A protein and the small-molecule ligand that binds it are described below.
Small molecule (SMILES): CC(=O)N[C@H]1[C@H](O[C@H]2[C@H](O)[C@@H](NC(C)=O)CO[C@@H]2CO)O[C@H](CO)[C@@H](O)[C@@H]1O

Binding-site contacts:
Ligand atom C5 contacts residue ASN12 of chain 58.K at 4.2 Å.
Ligand atom C2 contacts residue ASN12 of chain 58.K at 3.3 Å.
Ligand atom C7 contacts residue ASN12 of chain 58.K at 3.9 Å.
Ligand atom O7 contacts residue ASN12 of chain 58.K at 3.6 Å.
Ligand atom N2 contacts residue ASN12 of chain 58.K at 3.8 Å.
Ligand atom C1 contacts residue ASN12 of chain 58.K at 2.2 Å.
Ligand atom O5 contacts residue ASN12 of chain 58.K at 2.8 Å (h-bond).

Sequence of chain 58.K:
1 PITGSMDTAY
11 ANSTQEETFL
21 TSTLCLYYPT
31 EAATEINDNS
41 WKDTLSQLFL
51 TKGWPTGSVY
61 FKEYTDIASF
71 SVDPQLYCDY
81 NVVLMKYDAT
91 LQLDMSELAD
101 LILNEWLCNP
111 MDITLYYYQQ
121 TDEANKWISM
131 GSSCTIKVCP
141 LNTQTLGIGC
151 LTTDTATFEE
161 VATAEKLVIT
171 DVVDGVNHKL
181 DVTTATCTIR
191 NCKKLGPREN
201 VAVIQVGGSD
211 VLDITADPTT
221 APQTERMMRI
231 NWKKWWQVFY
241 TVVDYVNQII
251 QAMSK